Sequence of chain 1.H:
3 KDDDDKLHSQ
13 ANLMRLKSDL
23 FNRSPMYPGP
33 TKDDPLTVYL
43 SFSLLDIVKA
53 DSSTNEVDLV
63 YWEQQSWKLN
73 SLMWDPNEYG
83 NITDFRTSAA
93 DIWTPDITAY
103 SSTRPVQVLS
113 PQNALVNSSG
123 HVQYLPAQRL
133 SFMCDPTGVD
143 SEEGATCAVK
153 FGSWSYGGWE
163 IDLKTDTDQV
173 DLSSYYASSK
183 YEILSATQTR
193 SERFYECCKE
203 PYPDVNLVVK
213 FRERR

A protein and the small-molecule ligand that binds it are described below.
Small molecule (SMILES): CC(=O)N[C@H]1[C@H](O[C@H]2[C@H](O)[C@@H](NC(C)=O)CO[C@@H]2CO)O[C@H](CO)[C@@H](O[C@@H]2O[C@H](CO)[C@@H](O)[C@H](O)[C@@H]2O)[C@@H]1O

Binding-site contacts:
Ligand atom C1 contacts residue SER121 of chain 1.H at 2.9 Å.
Ligand atom O5 contacts residue ASN119 of chain 1.H at 2.2 Å (h-bond).
Ligand atom C2 contacts residue SER121 of chain 1.H at 3.3 Å.
Ligand atom C2 contacts residue HIS123 of chain 1.H at 4.3 Å.
Ligand atom O3 contacts residue ASN119 of chain 1.H at 4.5 Å.
Ligand atom C4 contacts residue ASN119 of chain 1.H at 4.0 Å.
Ligand atom C4 contacts residue HIS123 of chain 1.H at 4.1 Å.
Ligand atom C5 contacts residue HIS123 of chain 1.H at 3.3 Å.
Ligand atom C7 contacts residue SER120 of chain 1.H at 4.5 Å.
Ligand atom C5 contacts residue ASN119 of chain 1.H at 3.5 Å.
Ligand atom O5 contacts residue SER121 of chain 1.H at 4.1 Å.
Ligand atom C7 contacts residue ASN119 of chain 1.H at 4.1 Å.
Ligand atom C8 contacts residue SER120 of chain 1.H at 3.7 Å.
Ligand atom N2 contacts residue SER120 of chain 1.H at 4.2 Å.
Ligand atom C5 contacts residue SER121 of chain 1.H at 4.4 Å.
Ligand atom C7 contacts residue SER121 of chain 1.H at 2.9 Å.
Ligand atom O4 contacts residue HIS123 of chain 1.H at 4.1 Å.
Ligand atom C8 contacts residue SER121 of chain 1.H at 3.7 Å.
Ligand atom C3 contacts residue SER121 of chain 1.H at 3.9 Å.
Ligand atom O7 contacts residue SER121 of chain 1.H at 3.0 Å (h-bond).
Ligand atom C6 contacts residue HIS123 of chain 1.H at 3.8 Å.
Ligand atom O5 contacts residue HIS123 of chain 1.H at 3.4 Å.
Ligand atom C3 contacts residue ASN119 of chain 1.H at 3.6 Å.
Ligand atom N2 contacts residue SER121 of chain 1.H at 2.8 Å (h-bond).
Ligand atom C3 contacts residue HIS123 of chain 1.H at 4.2 Å.
Ligand atom C2 contacts residue ASN119 of chain 1.H at 2.2 Å.
Ligand atom N2 contacts residue ASN119 of chain 1.H at 2.8 Å (h-bond).
Ligand atom C1 contacts residue HIS123 of chain 1.H at 3.3 Å.
Ligand atom C1 contacts residue ASN119 of chain 1.H at 1.6 Å.